Sequence of chain 1.B:
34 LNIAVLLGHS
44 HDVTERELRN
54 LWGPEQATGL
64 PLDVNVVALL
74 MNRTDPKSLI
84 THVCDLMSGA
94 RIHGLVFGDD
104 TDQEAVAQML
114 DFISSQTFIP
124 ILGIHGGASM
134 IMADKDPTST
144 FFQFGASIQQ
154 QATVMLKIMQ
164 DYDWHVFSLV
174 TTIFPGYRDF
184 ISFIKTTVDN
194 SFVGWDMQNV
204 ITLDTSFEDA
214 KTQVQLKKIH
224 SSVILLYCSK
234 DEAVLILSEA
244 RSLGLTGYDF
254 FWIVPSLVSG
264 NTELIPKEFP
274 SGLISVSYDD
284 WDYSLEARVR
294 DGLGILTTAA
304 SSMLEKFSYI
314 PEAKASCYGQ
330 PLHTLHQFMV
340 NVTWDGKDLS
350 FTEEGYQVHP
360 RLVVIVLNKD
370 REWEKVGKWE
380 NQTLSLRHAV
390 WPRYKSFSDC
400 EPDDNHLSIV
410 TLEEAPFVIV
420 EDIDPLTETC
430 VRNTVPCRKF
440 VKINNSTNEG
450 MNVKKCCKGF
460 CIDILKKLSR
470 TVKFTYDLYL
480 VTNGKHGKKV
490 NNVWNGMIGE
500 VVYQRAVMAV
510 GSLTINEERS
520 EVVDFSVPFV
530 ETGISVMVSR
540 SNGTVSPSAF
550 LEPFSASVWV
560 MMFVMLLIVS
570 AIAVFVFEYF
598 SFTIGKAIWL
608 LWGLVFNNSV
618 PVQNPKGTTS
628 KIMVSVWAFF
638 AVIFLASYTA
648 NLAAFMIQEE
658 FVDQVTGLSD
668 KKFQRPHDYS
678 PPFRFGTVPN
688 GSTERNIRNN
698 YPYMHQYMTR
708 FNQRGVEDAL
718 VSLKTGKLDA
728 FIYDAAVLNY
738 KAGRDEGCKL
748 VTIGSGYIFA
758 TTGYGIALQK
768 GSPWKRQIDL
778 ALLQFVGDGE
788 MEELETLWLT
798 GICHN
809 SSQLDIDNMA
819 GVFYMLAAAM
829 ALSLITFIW

Sequence of chain 1.A:
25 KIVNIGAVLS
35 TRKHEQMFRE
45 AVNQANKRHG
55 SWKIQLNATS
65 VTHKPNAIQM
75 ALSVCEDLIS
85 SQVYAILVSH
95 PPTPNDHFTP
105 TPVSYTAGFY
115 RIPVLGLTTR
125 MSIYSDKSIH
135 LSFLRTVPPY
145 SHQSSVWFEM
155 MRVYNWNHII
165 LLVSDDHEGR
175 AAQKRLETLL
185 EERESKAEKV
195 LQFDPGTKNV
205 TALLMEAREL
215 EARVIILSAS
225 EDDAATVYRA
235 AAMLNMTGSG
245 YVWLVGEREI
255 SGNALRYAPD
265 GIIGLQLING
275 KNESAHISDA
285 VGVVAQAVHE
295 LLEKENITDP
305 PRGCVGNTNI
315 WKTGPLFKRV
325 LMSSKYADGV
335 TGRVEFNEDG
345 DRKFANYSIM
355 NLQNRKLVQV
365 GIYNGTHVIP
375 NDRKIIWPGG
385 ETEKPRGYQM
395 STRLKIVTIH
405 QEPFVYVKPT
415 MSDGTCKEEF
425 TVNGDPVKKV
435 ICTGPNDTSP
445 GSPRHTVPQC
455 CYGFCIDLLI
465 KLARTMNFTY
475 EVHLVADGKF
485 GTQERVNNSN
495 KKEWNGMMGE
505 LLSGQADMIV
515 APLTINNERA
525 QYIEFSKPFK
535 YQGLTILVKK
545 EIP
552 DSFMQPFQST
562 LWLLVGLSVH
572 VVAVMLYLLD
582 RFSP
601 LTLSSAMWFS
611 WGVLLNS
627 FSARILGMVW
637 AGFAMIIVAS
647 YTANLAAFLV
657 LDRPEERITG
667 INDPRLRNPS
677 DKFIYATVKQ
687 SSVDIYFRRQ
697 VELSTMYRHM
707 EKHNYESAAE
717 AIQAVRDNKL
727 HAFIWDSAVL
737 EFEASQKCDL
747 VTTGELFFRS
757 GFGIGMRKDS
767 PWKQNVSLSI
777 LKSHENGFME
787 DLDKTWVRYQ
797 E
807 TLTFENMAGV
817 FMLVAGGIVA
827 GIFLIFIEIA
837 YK

This protein binds this small molecule.
Small molecule (SMILES): CC(=O)N[C@@H]1[C@@H](O)[C@H](O)[C@@H](CO)O[C@H]1O

Binding-site contacts:
Ligand atom O5 contacts residue ASN75 of chain 1.B at 2.4 Å (h-bond).
Ligand atom C4 contacts residue ASN75 of chain 1.B at 4.3 Å.
Ligand atom O5 contacts residue HIS42 of chain 1.B at 4.2 Å.
Ligand atom C8 contacts residue ARG76 of chain 1.B at 3.8 Å.
Ligand atom O7 contacts residue ARG76 of chain 1.B at 3.4 Å.
Ligand atom C7 contacts residue ARG76 of chain 1.B at 3.6 Å.
Ligand atom N2 contacts residue ASN75 of chain 1.B at 2.9 Å (h-bond).
Ligand atom C3 contacts residue ASN75 of chain 1.B at 3.8 Å.
Ligand atom O7 contacts residue ASN75 of chain 1.B at 2.9 Å (h-bond).
Ligand atom C5 contacts residue ASN75 of chain 1.B at 3.7 Å.
Ligand atom N2 contacts residue ARG76 of chain 1.B at 4.4 Å.
Ligand atom O7 contacts residue THR312 of chain 1.A at 4.5 Å.
Ligand atom C8 contacts residue GLY310 of chain 1.A at 4.3 Å.
Ligand atom C1 contacts residue ASN75 of chain 1.B at 1.4 Å.
Ligand atom C7 contacts residue ASN75 of chain 1.B at 3.5 Å.
Ligand atom C2 contacts residue ASN75 of chain 1.B at 2.5 Å.